Binding-site contacts:
Ligand atom O4 contacts residue THR89 of chain 1.A at 3.4 Å (h-bond).
Ligand atom C3 contacts residue GLN119 of chain 1.A at 4.1 Å.
Ligand atom N2 contacts residue ALA43 of chain 1.A at 3.9 Å.
Ligand atom C8 contacts residue ALA43 of chain 1.A at 4.1 Å (hydrophobic).
Ligand atom C6 contacts residue PHE106 of chain 1.A at 4.1 Å (hydrophobic).
Ligand atom C7 contacts residue THR118 of chain 1.A at 3.5 Å.
Ligand atom C2 contacts residue THR118 of chain 1.A at 3.5 Å.
Ligand atom O4 contacts residue GLN119 of chain 1.A at 3.1 Å (h-bond).
Ligand atom O4 contacts residue ASP88 of chain 1.A at 2.7 Å (salt-bridge).
Ligand atom O3 contacts residue THR89 of chain 1.A at 2.7 Å (h-bond).
Ligand atom C7 contacts residue ASN44 of chain 1.A at 4.1 Å.
Ligand atom C1 contacts residue SER117 of chain 1.A at 3.9 Å.
Ligand atom O7 contacts residue THR118 of chain 1.A at 3.3 Å (h-bond).
Ligand atom C4 contacts residue GLY120 of chain 1.A at 3.8 Å.
Ligand atom O6 contacts residue ASP88 of chain 1.A at 2.7 Å (salt-bridge).
Ligand atom C7 contacts residue ALA43 of chain 1.A at 4.1 Å (hydrophobic).
Ligand atom O1 contacts residue SER117 of chain 1.A at 3.8 Å.
Ligand atom C6 contacts residue ASP88 of chain 1.A at 3.5 Å.
Ligand atom C3 contacts residue ALA43 of chain 1.A at 3.5 Å (hydrophobic).
Ligand atom C1 contacts residue THR118 of chain 1.A at 3.3 Å.
Ligand atom O7 contacts residue ASN44 of chain 1.A at 3.5 Å (h-bond).
Ligand atom C4 contacts residue THR89 of chain 1.A at 3.7 Å.
Ligand atom O4 contacts residue THR118 of chain 1.A at 4.1 Å.
Ligand atom O4 contacts residue GLY120 of chain 1.A at 2.8 Å (h-bond).
Ligand atom C4 contacts residue THR118 of chain 1.A at 3.8 Å.
Ligand atom C5 contacts residue GLN119 of chain 1.A at 4.0 Å.
Ligand atom O5 contacts residue TRP109 of chain 1.A at 3.8 Å.
Ligand atom C3 contacts residue GLY120 of chain 1.A at 3.7 Å.
Ligand atom C4 contacts residue ASP88 of chain 1.A at 3.5 Å.
Ligand atom C1 contacts residue TRP109 of chain 1.A at 4.0 Å (hydrophobic).
Ligand atom O5 contacts residue THR118 of chain 1.A at 4.0 Å.
Ligand atom C3 contacts residue THR118 of chain 1.A at 3.1 Å.
Ligand atom N2 contacts residue THR118 of chain 1.A at 3.0 Å (h-bond).
Ligand atom C5 contacts residue THR118 of chain 1.A at 3.6 Å.
Ligand atom C5 contacts residue TRP109 of chain 1.A at 3.5 Å (hydrophobic).
Ligand atom O3 contacts residue GLY120 of chain 1.A at 3.4 Å (h-bond).
Ligand atom C3 contacts residue THR89 of chain 1.A at 3.8 Å.
Ligand atom O3 contacts residue ALA43 of chain 1.A at 2.7 Å (h-bond).
Ligand atom C6 contacts residue TRP109 of chain 1.A at 3.2 Å (hydrophobic).
Ligand atom C6 contacts residue GLN119 of chain 1.A at 3.8 Å.

Sequence of chain 1.A:
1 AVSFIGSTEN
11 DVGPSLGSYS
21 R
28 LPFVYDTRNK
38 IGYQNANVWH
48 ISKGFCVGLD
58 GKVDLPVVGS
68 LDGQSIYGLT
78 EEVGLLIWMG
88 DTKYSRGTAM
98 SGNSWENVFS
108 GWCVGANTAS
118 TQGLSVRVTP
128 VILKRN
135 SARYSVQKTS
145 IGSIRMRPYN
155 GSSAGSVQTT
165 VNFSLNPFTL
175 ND

A small-molecule ligand and the protein it binds are described below.
Small molecule (SMILES): CC(=O)N[C@@H]1[C@@H](O)[C@H](O)[C@@H](CO)O[C@H]1O